Sequence of chain 1.B:
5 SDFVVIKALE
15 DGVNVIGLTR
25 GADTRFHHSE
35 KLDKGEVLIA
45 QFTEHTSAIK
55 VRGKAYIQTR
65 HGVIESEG

Sequence of chain 1.A:
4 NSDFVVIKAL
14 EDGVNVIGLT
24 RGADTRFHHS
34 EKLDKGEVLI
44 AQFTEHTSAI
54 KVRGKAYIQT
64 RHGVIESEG

The small molecule below binds the protein below.
Small molecule (SMILES): N[C@@H](Cc1c[nH]c2ccccc12)C(=O)O

Binding-site contacts:
Ligand atom CH2 contacts residue GLY21 of chain 1.B at 3.4 Å.
Ligand atom CA contacts residue SER51 of chain 1.A at 3.9 Å.
Ligand atom NE1 contacts residue GLN45 of chain 1.B at 2.9 Å (h-bond).
Ligand atom CA contacts residue GLY25 of chain 1.A at 3.5 Å.
Ligand atom N contacts residue GLY25 of chain 1.A at 2.8 Å (h-bond).
Ligand atom OXT contacts residue THR50 of chain 1.B at 2.8 Å (h-bond).
Ligand atom CZ2 contacts residue ALA44 of chain 1.B at 4.0 Å (hydrophobic).
Ligand atom C contacts residue THR50 of chain 1.B at 3.9 Å.
Ligand atom O contacts residue THR23 of chain 1.A at 3.9 Å.
Ligand atom O contacts residue ARG24 of chain 1.A at 3.4 Å.
Ligand atom CE3 contacts residue HIS32 of chain 1.B at 3.8 Å.
Ligand atom C contacts residue SER51 of chain 1.A at 3.5 Å.
Ligand atom CB contacts residue SER51 of chain 1.A at 3.5 Å.
Ligand atom CD2 contacts residue THR50 of chain 1.B at 3.9 Å.
Ligand atom OXT contacts residue GLY25 of chain 1.A at 4.0 Å.
Ligand atom OXT contacts residue HIS49 of chain 1.B at 3.8 Å.
Ligand atom N contacts residue ASP27 of chain 1.A at 3.3 Å (salt-bridge).
Ligand atom OXT contacts residue THR47 of chain 1.B at 2.6 Å (h-bond).
Ligand atom NE1 contacts residue ALA44 of chain 1.B at 3.7 Å.
Ligand atom CZ3 contacts residue HIS32 of chain 1.B at 3.8 Å.
Ligand atom CB contacts residue THR23 of chain 1.A at 3.7 Å.
Ligand atom CZ3 contacts residue GLY21 of chain 1.B at 3.6 Å.
Ligand atom C contacts residue THR47 of chain 1.B at 3.4 Å.
Ligand atom CA contacts residue THR28 of chain 1.A at 3.2 Å.
Ligand atom O contacts residue SER51 of chain 1.A at 2.9 Å (h-bond).
Ligand atom N contacts residue ARG24 of chain 1.A at 4.0 Å.
Ligand atom N contacts residue THR23 of chain 1.A at 2.6 Å (h-bond).
Ligand atom CZ2 contacts residue THR50 of chain 1.B at 3.9 Å.
Ligand atom CE2 contacts residue ALA44 of chain 1.B at 4.0 Å (hydrophobic).
Ligand atom CD1 contacts residue SER51 of chain 1.A at 3.6 Å.
Ligand atom CG contacts residue SER51 of chain 1.A at 3.9 Å.
Ligand atom CZ2 contacts residue ILE53 of chain 1.B at 3.8 Å (hydrophobic).
Ligand atom C contacts residue GLY25 of chain 1.A at 3.5 Å.
Ligand atom O contacts residue THR47 of chain 1.B at 3.6 Å (h-bond).
Ligand atom CA contacts residue THR23 of chain 1.A at 3.7 Å.
Ligand atom O contacts residue GLY25 of chain 1.A at 3.0 Å (h-bond).
Ligand atom CD1 contacts residue THR47 of chain 1.B at 3.8 Å.
Ligand atom N contacts residue THR28 of chain 1.A at 2.9 Å (h-bond).
Ligand atom CD1 contacts residue GLN45 of chain 1.B at 3.6 Å.
Ligand atom CB contacts residue THR28 of chain 1.A at 3.6 Å.